The protein below binds the small molecule below.
Small molecule (SMILES): O=S(=O)(O)c1cccc2cccc(Nc3ccccc3)c12

Binding-site contacts:
Ligand atom O3 contacts residue MET72 of chain 1.D at 4.1 Å.
Ligand atom C5 contacts residue LYS143 of chain 1.D at 3.8 Å.
Ligand atom O2 contacts residue ARG31 of chain 1.D at 3.0 Å (salt-bridge).
Ligand atom C2 contacts residue VAL95 of chain 1.D at 4.1 Å (hydrophobic).
Ligand atom C8 contacts residue LEU35 of chain 1.D at 3.8 Å (hydrophobic).
Ligand atom C4 contacts residue LYS143 of chain 1.D at 3.8 Å.
Ligand atom C7 contacts residue PHE43 of chain 1.D at 4.1 Å (hydrophobic).
Ligand atom C16 contacts residue GLY140 of chain 1.D at 4.2 Å.
Ligand atom O1 contacts residue LYS143 of chain 1.D at 4.0 Å.
Ligand atom O1 contacts residue GLY140 of chain 1.D at 4.1 Å.
Ligand atom C2 contacts residue PHE63 of chain 1.D at 4.1 Å (hydrophobic).
Ligand atom C7 contacts residue LEU35 of chain 1.D at 3.9 Å (hydrophobic).
Ligand atom C12 contacts residue LEU90 of chain 1.D at 3.8 Å (hydrophobic).
Ligand atom C7 contacts residue LYS143 of chain 1.D at 3.7 Å.
Ligand atom N contacts residue MET72 of chain 1.D at 3.8 Å.
Ligand atom C11 contacts residue VAL95 of chain 1.D at 3.5 Å (hydrophobic).
Ligand atom C9 contacts residue LYS143 of chain 1.D at 4.0 Å.
Ligand atom C6 contacts residue PHE43 of chain 1.D at 3.7 Å (hydrophobic).
Ligand atom C4 contacts residue PHE63 of chain 1.D at 4.0 Å (hydrophobic).
Ligand atom C7 contacts residue GLN39 of chain 1.D at 3.9 Å.
Ligand atom N contacts residue VAL95 of chain 1.D at 4.1 Å.
Ligand atom C15 contacts residue VAL95 of chain 1.D at 3.6 Å (hydrophobic).
Ligand atom O2 contacts residue ALA144 of chain 1.D at 4.2 Å.
Ligand atom C13 contacts residue LEU90 of chain 1.D at 4.0 Å (hydrophobic).
Ligand atom C14 contacts residue VAL95 of chain 1.D at 3.7 Å (hydrophobic).
Ligand atom C3 contacts residue PHE63 of chain 1.D at 3.5 Å (hydrophobic).
Ligand atom C12 contacts residue VAL95 of chain 1.D at 3.6 Å (hydrophobic).
Ligand atom C15 contacts residue GLU136 of chain 1.D at 3.9 Å.
Ligand atom C5 contacts residue PHE43 of chain 1.D at 3.9 Å (hydrophobic).
Ligand atom C6 contacts residue LYS143 of chain 1.D at 3.9 Å.
Ligand atom C14 contacts residue GLU136 of chain 1.D at 3.6 Å.
Ligand atom C8 contacts residue LYS143 of chain 1.D at 3.7 Å.
Ligand atom C15 contacts residue GLY140 of chain 1.D at 3.7 Å.
Ligand atom C16 contacts residue VAL95 of chain 1.D at 3.5 Å (hydrophobic).
Ligand atom C6 contacts residue GLN39 of chain 1.D at 3.8 Å.
Ligand atom C14 contacts residue GLY140 of chain 1.D at 3.8 Å.
Ligand atom C10 contacts residue LYS143 of chain 1.D at 3.8 Å.
Ligand atom C1 contacts residue MET72 of chain 1.D at 4.1 Å (hydrophobic).
Ligand atom C13 contacts residue VAL95 of chain 1.D at 3.7 Å (hydrophobic).
Ligand atom O1 contacts residue ALA144 of chain 1.D at 3.9 Å.

Sequence of chain 1.D:
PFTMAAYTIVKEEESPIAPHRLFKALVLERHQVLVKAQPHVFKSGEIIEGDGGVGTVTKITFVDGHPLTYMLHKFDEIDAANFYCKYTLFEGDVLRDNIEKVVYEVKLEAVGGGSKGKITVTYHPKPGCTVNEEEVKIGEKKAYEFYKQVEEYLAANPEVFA